Binding-site contacts:
Ligand atom N7 contacts residue SER413 of chain 1.IA at 4.3 Å.
Ligand atom N7 contacts residue HIS411 of chain 1.IA at 3.7 Å.
Ligand atom C6 contacts residue GLY420 of chain 1.IA at 4.3 Å.
Ligand atom C6 contacts residue PRO202 of chain 1.IA at 4.0 Å (hydrophobic).
Ligand atom C5' contacts residue PRO202 of chain 1.IA at 4.2 Å (hydrophobic).
Ligand atom P contacts residue PRO202 of chain 1.IA at 4.4 Å.
Ligand atom C5 contacts residue PRO202 of chain 1.IA at 3.9 Å (hydrophobic).
Ligand atom C4 contacts residue PRO202 of chain 1.IA at 4.0 Å (hydrophobic).
Ligand atom N3 contacts residue PRO202 of chain 1.IA at 4.2 Å.
Ligand atom N1 contacts residue PRO412 of chain 1.IA at 3.7 Å.
Ligand atom N1 contacts residue PRO202 of chain 1.IA at 4.0 Å.
Ligand atom N3 contacts residue PRO412 of chain 1.IA at 4.0 Å.
Ligand atom N1 contacts residue GLY420 of chain 1.IA at 3.2 Å (h-bond).
Ligand atom C8 contacts residue PRO202 of chain 1.IA at 4.4 Å (hydrophobic).
Ligand atom C5 contacts residue PRO412 of chain 1.IA at 4.1 Å (hydrophobic).
Ligand atom C8 contacts residue HIS411 of chain 1.IA at 3.4 Å.
Ligand atom C6 contacts residue PRO412 of chain 1.IA at 3.6 Å (hydrophobic).
Ligand atom O1P contacts residue PRO202 of chain 1.IA at 4.1 Å.
Ligand atom C6 contacts residue VAL201 of chain 1.IA at 4.5 Å (hydrophobic).
Ligand atom C6 contacts residue SER413 of chain 1.IA at 4.4 Å.
Ligand atom N9 contacts residue HIS411 of chain 1.IA at 4.5 Å.
Ligand atom N9 contacts residue PRO412 of chain 1.IA at 4.4 Å.
Ligand atom C2 contacts residue PRO412 of chain 1.IA at 4.2 Å (hydrophobic).
Ligand atom N7 contacts residue PRO202 of chain 1.IA at 4.2 Å.
Ligand atom O3P contacts residue PRO202 of chain 1.IA at 4.1 Å.
Ligand atom N1 contacts residue VAL201 of chain 1.IA at 4.0 Å.
Ligand atom C4 contacts residue PRO412 of chain 1.IA at 4.1 Å (hydrophobic).
Ligand atom O5' contacts residue PRO202 of chain 1.IA at 4.1 Å.
Ligand atom N9 contacts residue PRO202 of chain 1.IA at 4.3 Å.
Ligand atom O3' contacts residue HIS409 of chain 1.JA at 4.4 Å.
Ligand atom N6 contacts residue GLY420 of chain 1.IA at 3.6 Å.
Ligand atom N6 contacts residue PRO412 of chain 1.IA at 3.6 Å.
Ligand atom N6 contacts residue VAL201 of chain 1.IA at 4.5 Å.
Ligand atom N6 contacts residue SER413 of chain 1.IA at 3.6 Å.
Ligand atom C2 contacts residue GLY420 of chain 1.IA at 3.8 Å.
Ligand atom O4' contacts residue PRO202 of chain 1.IA at 4.4 Å.
Ligand atom C2 contacts residue PRO202 of chain 1.IA at 4.0 Å (hydrophobic).
Ligand atom C2' contacts residue HIS411 of chain 1.IA at 4.3 Å.

The protein below binds the small molecule below.
Small molecule (SMILES): Nc1ncnc2c1ncn2[C@H]1C[C@H](O)[C@@H](COP(=O)(O)O)O1

Sequence of chain 1.IA:
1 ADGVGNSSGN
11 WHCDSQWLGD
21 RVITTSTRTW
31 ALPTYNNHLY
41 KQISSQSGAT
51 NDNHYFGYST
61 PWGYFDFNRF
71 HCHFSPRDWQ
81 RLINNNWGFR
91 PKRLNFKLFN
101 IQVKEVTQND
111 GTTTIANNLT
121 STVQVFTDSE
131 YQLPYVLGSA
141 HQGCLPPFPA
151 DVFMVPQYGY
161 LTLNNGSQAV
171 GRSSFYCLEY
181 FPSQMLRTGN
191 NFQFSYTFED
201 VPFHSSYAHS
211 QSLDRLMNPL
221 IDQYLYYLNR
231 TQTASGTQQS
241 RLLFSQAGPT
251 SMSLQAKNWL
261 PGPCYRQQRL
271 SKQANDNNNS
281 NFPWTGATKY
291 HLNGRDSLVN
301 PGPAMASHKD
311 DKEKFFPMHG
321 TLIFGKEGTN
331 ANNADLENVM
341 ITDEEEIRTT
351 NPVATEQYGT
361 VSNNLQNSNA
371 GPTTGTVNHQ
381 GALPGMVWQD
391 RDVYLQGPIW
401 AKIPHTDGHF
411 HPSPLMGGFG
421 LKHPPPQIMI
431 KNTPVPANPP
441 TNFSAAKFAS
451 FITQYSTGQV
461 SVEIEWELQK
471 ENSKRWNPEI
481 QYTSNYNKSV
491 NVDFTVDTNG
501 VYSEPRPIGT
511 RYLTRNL

Sequence of chain 1.JA:
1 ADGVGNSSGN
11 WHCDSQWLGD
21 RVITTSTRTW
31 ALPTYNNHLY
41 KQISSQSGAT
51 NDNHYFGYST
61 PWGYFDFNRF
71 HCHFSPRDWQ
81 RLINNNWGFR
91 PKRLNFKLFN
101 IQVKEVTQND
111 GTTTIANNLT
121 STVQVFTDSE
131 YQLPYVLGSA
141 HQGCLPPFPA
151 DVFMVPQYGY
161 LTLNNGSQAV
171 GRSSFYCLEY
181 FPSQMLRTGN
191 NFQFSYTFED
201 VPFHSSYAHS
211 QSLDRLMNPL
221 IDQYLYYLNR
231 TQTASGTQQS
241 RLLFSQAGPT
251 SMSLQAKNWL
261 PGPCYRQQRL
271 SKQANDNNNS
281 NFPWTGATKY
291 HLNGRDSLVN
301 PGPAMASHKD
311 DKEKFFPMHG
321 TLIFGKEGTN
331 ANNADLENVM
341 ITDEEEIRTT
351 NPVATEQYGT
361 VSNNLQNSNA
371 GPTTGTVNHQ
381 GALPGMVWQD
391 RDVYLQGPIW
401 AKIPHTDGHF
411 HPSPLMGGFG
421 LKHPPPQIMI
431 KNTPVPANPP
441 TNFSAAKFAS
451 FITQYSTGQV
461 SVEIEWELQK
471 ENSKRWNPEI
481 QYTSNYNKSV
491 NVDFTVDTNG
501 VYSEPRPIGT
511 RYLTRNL